Sequence of chain 1.C:
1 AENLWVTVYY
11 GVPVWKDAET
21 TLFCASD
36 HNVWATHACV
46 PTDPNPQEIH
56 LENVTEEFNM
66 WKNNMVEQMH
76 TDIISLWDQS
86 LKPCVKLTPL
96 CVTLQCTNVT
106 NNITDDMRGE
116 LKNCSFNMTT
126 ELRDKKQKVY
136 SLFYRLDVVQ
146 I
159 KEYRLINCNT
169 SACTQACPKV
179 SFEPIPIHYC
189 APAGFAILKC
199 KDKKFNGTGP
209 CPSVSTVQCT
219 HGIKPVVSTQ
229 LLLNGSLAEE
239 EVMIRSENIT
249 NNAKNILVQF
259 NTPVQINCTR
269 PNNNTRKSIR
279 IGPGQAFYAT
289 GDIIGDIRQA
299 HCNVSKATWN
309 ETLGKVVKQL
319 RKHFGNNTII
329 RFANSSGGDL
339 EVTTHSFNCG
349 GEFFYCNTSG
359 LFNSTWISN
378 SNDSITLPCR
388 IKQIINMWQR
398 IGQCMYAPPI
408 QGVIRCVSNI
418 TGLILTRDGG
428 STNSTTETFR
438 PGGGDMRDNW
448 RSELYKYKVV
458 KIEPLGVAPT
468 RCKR

Sequence of chain 1.E:
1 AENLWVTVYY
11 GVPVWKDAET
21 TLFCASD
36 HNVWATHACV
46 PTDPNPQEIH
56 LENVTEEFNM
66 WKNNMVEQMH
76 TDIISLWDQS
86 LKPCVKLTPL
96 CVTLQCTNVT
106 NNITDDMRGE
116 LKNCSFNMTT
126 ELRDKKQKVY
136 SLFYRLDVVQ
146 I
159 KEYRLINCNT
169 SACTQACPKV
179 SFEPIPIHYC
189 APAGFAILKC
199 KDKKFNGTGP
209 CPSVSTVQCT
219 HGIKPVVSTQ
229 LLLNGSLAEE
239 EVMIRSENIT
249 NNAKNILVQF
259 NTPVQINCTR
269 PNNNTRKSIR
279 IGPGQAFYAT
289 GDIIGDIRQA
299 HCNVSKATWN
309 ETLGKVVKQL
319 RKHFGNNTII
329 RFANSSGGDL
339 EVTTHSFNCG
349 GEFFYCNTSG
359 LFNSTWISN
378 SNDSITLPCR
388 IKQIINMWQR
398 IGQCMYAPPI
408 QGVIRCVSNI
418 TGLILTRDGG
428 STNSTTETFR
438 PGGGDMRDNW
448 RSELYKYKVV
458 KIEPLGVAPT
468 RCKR

Binding-site contacts:
Ligand atom O5 contacts residue ASN167 of chain 1.C at 2.4 Å (h-bond).
Ligand atom C7 contacts residue ASN167 of chain 1.C at 3.4 Å.
Ligand atom O7 contacts residue ARG278 of chain 1.E at 2.7 Å (salt-bridge).
Ligand atom O5 contacts residue ARG162 of chain 1.C at 3.2 Å (salt-bridge).
Ligand atom C3 contacts residue ASN167 of chain 1.C at 3.8 Å.
Ligand atom C2 contacts residue ASN167 of chain 1.C at 2.5 Å.
Ligand atom O6 contacts residue VAL144 of chain 1.C at 4.3 Å.
Ligand atom C4 contacts residue ASN167 of chain 1.C at 4.2 Å.
Ligand atom C8 contacts residue ARG278 of chain 1.E at 3.9 Å.
Ligand atom O7 contacts residue ASN167 of chain 1.C at 3.5 Å (h-bond).
Ligand atom N2 contacts residue THR168 of chain 1.C at 4.2 Å.
Ligand atom C1 contacts residue ASN167 of chain 1.C at 1.4 Å.
Ligand atom C5 contacts residue ASN167 of chain 1.C at 3.7 Å.
Ligand atom C5 contacts residue ARG162 of chain 1.C at 4.2 Å.
Ligand atom C8 contacts residue THR168 of chain 1.C at 4.3 Å.
Ligand atom C7 contacts residue ARG278 of chain 1.E at 3.6 Å.
Ligand atom C8 contacts residue ASN167 of chain 1.C at 3.7 Å.
Ligand atom N2 contacts residue ASN167 of chain 1.C at 2.9 Å (h-bond).
Ligand atom C1 contacts residue ARG162 of chain 1.C at 3.7 Å.
Ligand atom C6 contacts residue ARG162 of chain 1.C at 4.3 Å.
Ligand atom O6 contacts residue ARG162 of chain 1.C at 3.7 Å.

The protein below binds the small molecule below.
Small molecule (SMILES): CC(=O)N[C@@H]1[C@@H](O)[C@H](O)[C@@H](CO)O[C@H]1O